Binding-site contacts:
Ligand atom CA contacts residue TYR228 of chain 1.B at 3.6 Å (hydrophobic).
Ligand atom CA contacts residue THR180 of chain 1.B at 4.0 Å.
Ligand atom C contacts residue ALA178 of chain 1.B at 3.6 Å (hydrophobic).
Ligand atom OE2 contacts residue LYS403 of chain 1.B at 3.9 Å.
Ligand atom O contacts residue TYR228 of chain 1.B at 3.7 Å.
Ligand atom CD contacts residue LYS315 of chain 1.B at 3.8 Å.
Ligand atom CG contacts residue LYS403 of chain 1.B at 4.0 Å.
Ligand atom CB contacts residue ALA178 of chain 1.B at 4.0 Å (hydrophobic).
Ligand atom N contacts residue ALA178 of chain 1.B at 2.8 Å (h-bond).
Ligand atom CD contacts residue ALA178 of chain 1.B at 4.0 Å (hydrophobic).
Ligand atom CG contacts residue ALA178 of chain 1.B at 3.3 Å (hydrophobic).
Ligand atom CA contacts residue ALA178 of chain 1.B at 3.6 Å (hydrophobic).
Ligand atom OXT contacts residue GLY156 of chain 1.B at 3.5 Å.
Ligand atom CD contacts residue ARG76 of chain 1.B at 3.5 Å.
Ligand atom C contacts residue SER157 of chain 1.B at 3.5 Å.
Ligand atom OE2 contacts residue LYS72 of chain 1.B at 3.8 Å.
Ligand atom CA contacts residue ASP310 of chain 1.B at 3.5 Å.
Ligand atom O contacts residue SER179 of chain 1.B at 3.5 Å.
Ligand atom OE1 contacts residue LYS72 of chain 1.B at 3.0 Å.
Ligand atom O contacts residue THR180 of chain 1.B at 3.0 Å (h-bond).
Ligand atom OE2 contacts residue ARG76 of chain 1.B at 3.3 Å (salt-bridge).
Ligand atom CD contacts residue LYS72 of chain 1.B at 3.7 Å.
Ligand atom N contacts residue ASP310 of chain 1.B at 2.4 Å (salt-bridge).
Ligand atom OE1 contacts residue ARG76 of chain 1.B at 2.8 Å (salt-bridge).
Ligand atom CA contacts residue SER311 of chain 1.B at 3.5 Å.
Ligand atom C contacts residue SER155 of chain 1.B at 3.5 Å.
Ligand atom O contacts residue SER157 of chain 1.B at 2.6 Å (h-bond).
Ligand atom OE1 contacts residue ALA178 of chain 1.B at 3.7 Å.
Ligand atom CG contacts residue ASP310 of chain 1.B at 4.0 Å.
Ligand atom OE1 contacts residue SER155 of chain 1.B at 3.1 Å.
Ligand atom OXT contacts residue TYR228 of chain 1.B at 3.5 Å.
Ligand atom CB contacts residue SER311 of chain 1.B at 3.3 Å.
Ligand atom OXT contacts residue SER155 of chain 1.B at 3.6 Å.
Ligand atom O contacts residue ALA178 of chain 1.B at 3.2 Å (h-bond).
Ligand atom O contacts residue SER155 of chain 1.B at 3.4 Å (h-bond).
Ligand atom N contacts residue THR180 of chain 1.B at 3.2 Å (h-bond).
Ligand atom OXT contacts residue SER157 of chain 1.B at 3.2 Å (h-bond).
Ligand atom C contacts residue TYR228 of chain 1.B at 3.6 Å (hydrophobic).
Ligand atom N contacts residue TYR228 of chain 1.B at 3.9 Å.
Ligand atom OE2 contacts residue LYS315 of chain 1.B at 2.7 Å (salt-bridge).

A protein and the small-molecule ligand that binds it are described below.
Small molecule (SMILES): N[C@@H](CCC(=O)O)C(=O)O

Sequence of chain 1.B:
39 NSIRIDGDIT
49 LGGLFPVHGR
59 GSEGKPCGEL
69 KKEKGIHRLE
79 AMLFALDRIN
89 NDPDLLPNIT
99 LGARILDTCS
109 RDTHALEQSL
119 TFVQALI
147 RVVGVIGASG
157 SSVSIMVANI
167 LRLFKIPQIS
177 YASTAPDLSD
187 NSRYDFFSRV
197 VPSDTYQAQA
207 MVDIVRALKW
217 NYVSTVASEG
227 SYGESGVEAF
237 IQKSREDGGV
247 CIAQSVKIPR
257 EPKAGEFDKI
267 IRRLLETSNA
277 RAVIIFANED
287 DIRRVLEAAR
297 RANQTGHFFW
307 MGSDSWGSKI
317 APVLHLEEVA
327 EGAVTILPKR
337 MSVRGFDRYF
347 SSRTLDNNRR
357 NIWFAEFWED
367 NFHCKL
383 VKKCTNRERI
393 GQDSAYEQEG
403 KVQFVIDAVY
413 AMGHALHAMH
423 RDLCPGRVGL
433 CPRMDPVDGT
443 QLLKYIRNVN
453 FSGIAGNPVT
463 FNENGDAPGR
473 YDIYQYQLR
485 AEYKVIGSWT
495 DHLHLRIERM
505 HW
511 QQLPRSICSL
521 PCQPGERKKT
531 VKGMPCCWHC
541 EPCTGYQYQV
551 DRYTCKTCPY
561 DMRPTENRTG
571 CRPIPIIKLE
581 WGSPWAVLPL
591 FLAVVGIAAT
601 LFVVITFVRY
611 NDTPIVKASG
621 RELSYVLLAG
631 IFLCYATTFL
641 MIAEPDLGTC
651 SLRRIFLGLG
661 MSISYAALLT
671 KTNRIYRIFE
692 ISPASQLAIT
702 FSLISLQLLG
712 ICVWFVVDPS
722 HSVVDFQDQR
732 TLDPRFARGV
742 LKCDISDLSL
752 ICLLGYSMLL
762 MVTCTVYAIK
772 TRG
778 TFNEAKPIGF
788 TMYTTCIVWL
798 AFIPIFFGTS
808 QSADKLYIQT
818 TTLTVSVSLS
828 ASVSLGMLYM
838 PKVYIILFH